A protein and the small-molecule ligand that binds it are described below.
Small molecule (SMILES): CC(=O)N[C@@H]1[C@@H](O)[C@H](O)[C@@H](CO)O[C@H]1O

Sequence of chain 4.E:
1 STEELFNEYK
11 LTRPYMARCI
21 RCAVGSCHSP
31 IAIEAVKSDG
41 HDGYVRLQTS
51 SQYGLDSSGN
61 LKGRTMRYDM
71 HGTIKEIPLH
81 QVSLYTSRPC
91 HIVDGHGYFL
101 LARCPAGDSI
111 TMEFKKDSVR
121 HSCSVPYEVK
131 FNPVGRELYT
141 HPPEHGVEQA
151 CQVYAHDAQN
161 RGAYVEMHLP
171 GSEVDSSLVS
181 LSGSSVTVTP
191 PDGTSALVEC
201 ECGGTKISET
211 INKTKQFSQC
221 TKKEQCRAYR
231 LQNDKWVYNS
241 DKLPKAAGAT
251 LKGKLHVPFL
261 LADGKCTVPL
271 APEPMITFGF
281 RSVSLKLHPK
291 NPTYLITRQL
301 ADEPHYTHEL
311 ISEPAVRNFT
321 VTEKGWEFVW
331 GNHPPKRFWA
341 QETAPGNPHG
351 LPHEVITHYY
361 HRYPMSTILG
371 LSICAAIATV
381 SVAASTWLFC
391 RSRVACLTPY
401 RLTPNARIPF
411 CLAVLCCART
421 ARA

Binding-site contacts:
Ligand atom C2 contacts residue ASN212 of chain 4.E at 2.4 Å.
Ligand atom N2 contacts residue ILE211 of chain 4.E at 4.3 Å.
Ligand atom N2 contacts residue ASN212 of chain 4.E at 2.9 Å (h-bond).
Ligand atom C1 contacts residue ASN212 of chain 4.E at 1.4 Å.
Ligand atom C7 contacts residue ASN212 of chain 4.E at 3.9 Å.
Ligand atom C1 contacts residue ILE211 of chain 4.E at 4.2 Å (hydrophobic).
Ligand atom C5 contacts residue ASN212 of chain 4.E at 3.7 Å.
Ligand atom C3 contacts residue ASN212 of chain 4.E at 3.8 Å.
Ligand atom O7 contacts residue ASN212 of chain 4.E at 4.5 Å.
Ligand atom C4 contacts residue ASN212 of chain 4.E at 4.2 Å.
Ligand atom O5 contacts residue ASN212 of chain 4.E at 2.4 Å (h-bond).